Sequence of chain 1.A:
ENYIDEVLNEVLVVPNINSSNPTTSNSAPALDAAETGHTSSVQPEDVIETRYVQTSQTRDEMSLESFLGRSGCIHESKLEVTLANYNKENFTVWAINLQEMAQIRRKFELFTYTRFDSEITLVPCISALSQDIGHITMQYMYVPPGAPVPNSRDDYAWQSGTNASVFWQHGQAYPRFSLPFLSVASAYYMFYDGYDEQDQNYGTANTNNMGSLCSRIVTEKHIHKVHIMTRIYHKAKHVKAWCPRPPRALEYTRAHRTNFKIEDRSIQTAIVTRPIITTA

This protein binds this small molecule.
Small molecule (SMILES): CCOc1noc2cc(OCCC3CCN(c4ccc(C)nn4)CC3)ccc12

Binding-site contacts:
Ligand atom N08 contacts residue LEU101 of chain 1.A at 3.8 Å.
Ligand atom C19 contacts residue TYR145 of chain 1.A at 3.2 Å (hydrophobic).
Ligand atom C22 contacts residue ILE123 of chain 1.A at 3.6 Å (hydrophobic).
Ligand atom C14 contacts residue HIS237 of chain 1.A at 3.5 Å.
Ligand atom C04 contacts residue MET213 of chain 1.A at 3.9 Å (hydrophobic).
Ligand atom C01 contacts residue TYR192 of chain 1.A at 2.9 Å (hydrophobic).
Ligand atom C15 contacts residue LEU182 of chain 1.A at 3.7 Å (hydrophobic).
Ligand atom O26 contacts residue TYR145 of chain 1.A at 3.2 Å.
Ligand atom C18 contacts residue LEU182 of chain 1.A at 3.2 Å (hydrophobic).
Ligand atom C22 contacts residue ILE99 of chain 1.A at 3.9 Å (hydrophobic).
Ligand atom C17 contacts residue ILE99 of chain 1.A at 3.8 Å (hydrophobic).
Ligand atom C05 contacts residue LEU101 of chain 1.A at 3.9 Å (hydrophobic).
Ligand atom C15 contacts residue ILE123 of chain 1.A at 3.6 Å (hydrophobic).
Ligand atom C28 contacts residue MET144 of chain 1.A at 3.8 Å (hydrophobic).
Ligand atom C19 contacts residue LEU182 of chain 1.A at 3.6 Å (hydrophobic).
Ligand atom C14 contacts residue SER121 of chain 1.A at 3.5 Å.
Ligand atom N06 contacts residue LEU101 of chain 1.A at 3.2 Å.
Ligand atom C18 contacts residue ILE99 of chain 1.A at 3.8 Å (hydrophobic).
Ligand atom C09 contacts residue TYR191 of chain 1.A at 3.6 Å (hydrophobic).
Ligand atom O23 contacts residue LEU216 of chain 1.A at 3.7 Å.
Ligand atom C10 contacts residue TYR191 of chain 1.A at 3.7 Å (hydrophobic).
Ligand atom C13 contacts residue MET213 of chain 1.A at 3.4 Å (hydrophobic).
Ligand atom C12 contacts residue ILE99 of chain 1.A at 3.7 Å (hydrophobic).
Ligand atom C04 contacts residue ASN211 of chain 1.A at 3.4 Å.
Ligand atom C17 contacts residue LEU182 of chain 1.A at 3.7 Å (hydrophobic).
Ligand atom O26 contacts residue PHE180 of chain 1.A at 3.7 Å.
Ligand atom C25 contacts residue PHE180 of chain 1.A at 3.5 Å (hydrophobic).
Ligand atom C18 contacts residue TYR145 of chain 1.A at 3.8 Å (hydrophobic).
Ligand atom N24 contacts residue LEU216 of chain 1.A at 3.5 Å.
Ligand atom C09 contacts residue LEU101 of chain 1.A at 3.8 Å (hydrophobic).
Ligand atom N24 contacts residue PHE180 of chain 1.A at 3.6 Å.
Ligand atom C21 contacts residue ILE123 of chain 1.A at 3.8 Å (hydrophobic).
Ligand atom C28 contacts residue ALA167 of chain 1.A at 3.1 Å (hydrophobic).
Ligand atom C28 contacts residue TYR145 of chain 1.A at 3.3 Å (hydrophobic).
Ligand atom C03 contacts residue ASN211 of chain 1.A at 3.1 Å.
Ligand atom O16 contacts residue ILE99 of chain 1.A at 3.6 Å.
Ligand atom N07 contacts residue LEU101 of chain 1.A at 3.7 Å.
Ligand atom C27 contacts residue PHE180 of chain 1.A at 3.2 Å (hydrophobic).
Ligand atom C01 contacts residue THR207 of chain 1.A at 2.9 Å.
Ligand atom C28 contacts residue TYR143 of chain 1.A at 3.4 Å (hydrophobic).